This small molecule binds to this protein.
Small molecule (SMILES): CC(C)CC(=O)N[C@H](C(=O)N[C@H](C(=O)N[C@@H](CC(C)C)[C@@H](O)CC(=O)N[C@@H](C)C(=O)N[C@@H](CC(C)C)[C@@H](O)CC(=O)O)C(C)C)C(C)C

Binding-site contacts:
Ligand atom CB contacts residue SER37 of chain 1.A at 3.5 Å.
Ligand atom CG contacts residue GLY218 of chain 1.A at 3.5 Å.
Ligand atom OH contacts residue ASP34 of chain 1.A at 2.7 Å (salt-bridge).
Ligand atom N contacts residue HIS76 of chain 1.A at 2.8 Å (h-bond).
Ligand atom O contacts residue GLY78 of chain 1.A at 3.1 Å (h-bond).
Ligand atom CB contacts residue HIS76 of chain 1.A at 3.6 Å.
Ligand atom CB contacts residue ASP34 of chain 1.A at 3.4 Å.
Ligand atom CB contacts residue GLY218 of chain 1.A at 3.4 Å.
Ligand atom CD1 contacts residue THR79 of chain 1.A at 3.5 Å.
Ligand atom CM contacts residue GLY36 of chain 1.A at 3.4 Å.
Ligand atom N contacts residue GLY36 of chain 1.A at 2.9 Å (h-bond).
Ligand atom CD1 contacts residue TYR77 of chain 1.A at 3.3 Å (hydrophobic).
Ligand atom CH contacts residue ASP216 of chain 1.A at 3.7 Å.
Ligand atom CA contacts residue SER220 of chain 1.A at 3.5 Å.
Ligand atom O contacts residue TYR190 of chain 1.A at 2.6 Å (h-bond).
Ligand atom CA contacts residue THR79 of chain 1.A at 3.4 Å.
Ligand atom CB contacts residue THR79 of chain 1.A at 3.6 Å.
Ligand atom CB contacts residue GLY36 of chain 1.A at 3.6 Å.
Ligand atom O contacts residue GLY78 of chain 1.A at 3.0 Å (h-bond).
Ligand atom O contacts residue SER220 of chain 1.A at 3.0 Å (h-bond).
Ligand atom O contacts residue TYR77 of chain 1.A at 3.4 Å.
Ligand atom CD2 contacts residue EDO1 of chain 1.G at 3.5 Å.
Ligand atom O contacts residue THR79 of chain 1.A at 3.1 Å (h-bond).
Ligand atom CA contacts residue GLY218 of chain 1.A at 3.6 Å.
Ligand atom CG2 contacts residue GLY218 of chain 1.A at 3.5 Å.
Ligand atom CM contacts residue TYR190 of chain 1.A at 3.6 Å (hydrophobic).
Ligand atom N contacts residue SER220 of chain 1.A at 3.1 Å (h-bond).
Ligand atom C contacts residue GLY36 of chain 1.A at 3.5 Å.
Ligand atom CH contacts residue ASP34 of chain 1.A at 3.3 Å.
Ligand atom O contacts residue THR219 of chain 1.A at 3.3 Å.
Ligand atom CM contacts residue ASP216 of chain 1.A at 3.6 Å.
Ligand atom N contacts residue THR79 of chain 1.A at 2.9 Å (h-bond).
Ligand atom N contacts residue GLY218 of chain 1.A at 2.9 Å (h-bond).
Ligand atom C contacts residue THR79 of chain 1.A at 3.6 Å.
Ligand atom OH contacts residue GLY218 of chain 1.A at 3.6 Å.
Ligand atom OH contacts residue ASP216 of chain 1.A at 2.6 Å (salt-bridge).
Ligand atom CA contacts residue THR219 of chain 1.A at 3.5 Å.
Ligand atom C contacts residue SER220 of chain 1.A at 3.5 Å.
Ligand atom C contacts residue HIS76 of chain 1.A at 3.6 Å.
Ligand atom CG2 contacts residue SER220 of chain 1.A at 3.6 Å.

Sequence of chain 1.A:
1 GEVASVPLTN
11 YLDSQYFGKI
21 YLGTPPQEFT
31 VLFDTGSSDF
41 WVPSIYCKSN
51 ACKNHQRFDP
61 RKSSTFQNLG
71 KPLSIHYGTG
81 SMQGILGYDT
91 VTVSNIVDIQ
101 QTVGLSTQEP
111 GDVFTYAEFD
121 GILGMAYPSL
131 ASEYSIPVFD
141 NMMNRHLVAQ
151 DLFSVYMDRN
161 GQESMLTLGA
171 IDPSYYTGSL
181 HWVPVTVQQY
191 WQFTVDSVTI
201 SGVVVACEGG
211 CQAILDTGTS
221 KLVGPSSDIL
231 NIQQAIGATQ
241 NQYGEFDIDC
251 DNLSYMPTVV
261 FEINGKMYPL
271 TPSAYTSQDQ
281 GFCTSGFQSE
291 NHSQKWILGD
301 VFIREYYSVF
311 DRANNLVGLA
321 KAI